Binding-site contacts:
Ligand atom O contacts residue ASN70 of chain 1.A at 3.1 Å (h-bond).
Ligand atom ND2 contacts residue GLU152 of chain 1.A at 1.8 Å (salt-bridge).
Ligand atom N contacts residue SER77 of chain 1.A at 2.9 Å (h-bond).
Ligand atom CG contacts residue TRP167 of chain 1.A at 3.4 Å (hydrophobic).
Ligand atom CZ contacts residue SER116 of chain 1.A at 3.4 Å.
Ligand atom CB contacts residue TRP167 of chain 1.A at 3.3 Å (hydrophobic).
Ligand atom CG contacts residue ARG62 of chain 1.A at 3.1 Å.
Ligand atom CD1 contacts residue TYR9 of chain 1.A at 3.4 Å (hydrophobic).
Ligand atom OXT contacts residue TYR84 of chain 1.A at 2.9 Å (h-bond).
Ligand atom CB contacts residue ASN70 of chain 1.A at 3.4 Å.
Ligand atom ND2 contacts residue TRP167 of chain 1.A at 2.9 Å (h-bond).
Ligand atom N contacts residue ASN70 of chain 1.A at 3.1 Å (h-bond).
Ligand atom O contacts residue TYR159 of chain 1.A at 2.6 Å (h-bond).
Ligand atom N contacts residue TYR171 of chain 1.A at 2.8 Å (h-bond).
Ligand atom CB contacts residue GLU152 of chain 1.A at 3.2 Å.
Ligand atom O contacts residue TYR84 of chain 1.A at 3.3 Å (h-bond).
Ligand atom N contacts residue TYR7 of chain 1.A at 2.9 Å (h-bond).
Ligand atom CG contacts residue GLU63 of chain 1.A at 3.4 Å.
Ligand atom OD1 contacts residue GLU63 of chain 1.A at 2.6 Å (salt-bridge).
Ligand atom CG contacts residue GLU152 of chain 1.A at 2.9 Å.
Ligand atom OE1 contacts residue MET45 of chain 1.A at 2.9 Å.
Ligand atom O contacts residue TRP147 of chain 1.A at 2.9 Å (h-bond).
Ligand atom O contacts residue THR73 of chain 1.A at 3.1 Å (h-bond).
Ligand atom CD contacts residue MET45 of chain 1.A at 3.4 Å (hydrophobic).
Ligand atom CB contacts residue TYR99 of chain 1.A at 3.4 Å (hydrophobic).
Ligand atom CD contacts residue GLU76 of chain 1.A at 3.3 Å.
Ligand atom O contacts residue ILE66 of chain 1.A at 3.3 Å.
Ligand atom NE2 contacts residue TYR9 of chain 1.A at 2.7 Å (h-bond).
Ligand atom O contacts residue LYS146 of chain 1.A at 2.9 Å (salt-bridge).
Ligand atom N contacts residue TYR99 of chain 1.A at 3.0 Å (h-bond).
Ligand atom OXT contacts residue THR143 of chain 1.A at 2.6 Å (h-bond).
Ligand atom CD1 contacts residue SER77 of chain 1.A at 3.3 Å.
Ligand atom O contacts residue ASN80 of chain 1.A at 2.9 Å (h-bond).
Ligand atom OE1 contacts residue GLU63 of chain 1.A at 2.9 Å (salt-bridge).
Ligand atom NE2 contacts residue GLU76 of chain 1.A at 2.6 Å (salt-bridge).
Ligand atom N contacts residue GLU63 of chain 1.A at 3.1 Å (salt-bridge).
Ligand atom OE1 contacts residue ASN80 of chain 1.A at 3.1 Å (h-bond).
Ligand atom O contacts residue ARG62 of chain 1.A at 3.2 Å (salt-bridge).
Ligand atom ND2 contacts residue ARG62 of chain 1.A at 3.1 Å (salt-bridge).
Ligand atom OD1 contacts residue ARG62 of chain 1.A at 3.0 Å (salt-bridge).

A small-molecule ligand and the protein it binds are described below.
Small molecule (SMILES): CC[C@H](C)[C@H](NC(=O)[C@H](CC(C)C)NC(=O)[C@H](CCCCN)NC(=O)[C@H](CCC(N)=O)NC(=O)[C@@H](N)CC(N)=O)C(=O)N[C@@H](C)C(=O)N[C@@H](CC(N)=O)C(=O)N[C@@H](CCC(N)=O)C(=O)N[C@@H](Cc1ccccc1)C(=O)O

Sequence of chain 1.A:
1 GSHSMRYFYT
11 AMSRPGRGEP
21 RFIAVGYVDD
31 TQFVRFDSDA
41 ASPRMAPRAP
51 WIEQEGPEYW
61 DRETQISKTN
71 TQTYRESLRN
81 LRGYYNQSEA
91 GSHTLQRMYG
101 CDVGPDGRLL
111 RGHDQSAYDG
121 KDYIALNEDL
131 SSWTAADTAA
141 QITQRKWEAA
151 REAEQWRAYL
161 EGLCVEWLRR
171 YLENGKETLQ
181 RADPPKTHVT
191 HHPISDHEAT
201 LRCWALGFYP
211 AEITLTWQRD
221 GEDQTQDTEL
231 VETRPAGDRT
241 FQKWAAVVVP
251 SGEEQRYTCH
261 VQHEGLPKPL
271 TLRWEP